This small molecule binds to this protein.
Small molecule (SMILES): O=S(=O)(c1ccc(CO)cc1)N1CCC(O)CC1

Binding-site contacts:
Ligand atom C08 contacts residue ILE173 of chain 1.A at 4.2 Å (hydrophobic).
Ligand atom C09 contacts residue ILE8 of chain 1.B at 4.1 Å (hydrophobic).
Ligand atom C09 contacts residue PRO172 of chain 1.A at 3.4 Å (hydrophobic).
Ligand atom C11 contacts residue ILE8 of chain 1.B at 3.9 Å (hydrophobic).
Ligand atom C10 contacts residue PRO172 of chain 1.A at 3.4 Å (hydrophobic).
Ligand atom C13 contacts residue ILE173 of chain 1.A at 4.4 Å (hydrophobic).
Ligand atom O15 contacts residue ILE224 of chain 1.A at 3.6 Å.
Ligand atom C14 contacts residue ILE8 of chain 1.B at 4.0 Å (hydrophobic).
Ligand atom C10 contacts residue ILE173 of chain 1.A at 3.6 Å (hydrophobic).
Ligand atom C03 contacts residue ILE173 of chain 1.A at 4.1 Å (hydrophobic).
Ligand atom C10 contacts residue LYS127 of chain 1.A at 2.9 Å.
Ligand atom C17 contacts residue PRO172 of chain 1.A at 4.4 Å (hydrophobic).
Ligand atom C09 contacts residue ILE173 of chain 1.A at 3.8 Å (hydrophobic).
Ligand atom C14 contacts residue LYS127 of chain 1.A at 1.4 Å.
Ligand atom C12 contacts residue ILE173 of chain 1.A at 4.2 Å (hydrophobic).
Ligand atom O01 contacts residue ASN47 of chain 1.A at 3.0 Å (h-bond).
Ligand atom C12 contacts residue ILE8 of chain 1.B at 3.7 Å (hydrophobic).
Ligand atom C09 contacts residue LYS127 of chain 1.A at 4.3 Å.
Ligand atom C02 contacts residue ASN47 of chain 1.A at 3.4 Å.
Ligand atom C14 contacts residue ILE173 of chain 1.A at 4.5 Å (hydrophobic).
Ligand atom C11 contacts residue LYS127 of chain 1.A at 2.5 Å.
Ligand atom C04 contacts residue ASN47 of chain 1.A at 3.5 Å.
Ligand atom C09 contacts residue ILE224 of chain 1.A at 3.8 Å (hydrophobic).
Ligand atom O15 contacts residue PRO172 of chain 1.A at 3.7 Å.
Ligand atom C16 contacts residue PRO172 of chain 1.A at 3.6 Å (hydrophobic).
Ligand atom C12 contacts residue LYS127 of chain 1.A at 3.7 Å.
Ligand atom C03 contacts residue ASN47 of chain 1.A at 2.9 Å.
Ligand atom C16 contacts residue ILE173 of chain 1.A at 4.0 Å (hydrophobic).
Ligand atom C02 contacts residue CSO43 of chain 1.A at 4.2 Å.
Ligand atom C11 contacts residue ILE173 of chain 1.A at 3.9 Å (hydrophobic).
Ligand atom O01 contacts residue CSO43 of chain 1.A at 3.7 Å.
Ligand atom C10 contacts residue GLY176 of chain 1.A at 3.9 Å.
Ligand atom C10 contacts residue ILE8 of chain 1.B at 3.8 Å (hydrophobic).
Ligand atom C13 contacts residue ILE8 of chain 1.B at 4.1 Å (hydrophobic).

Sequence of chain 1.B:
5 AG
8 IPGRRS

Sequence of chain 1.A:
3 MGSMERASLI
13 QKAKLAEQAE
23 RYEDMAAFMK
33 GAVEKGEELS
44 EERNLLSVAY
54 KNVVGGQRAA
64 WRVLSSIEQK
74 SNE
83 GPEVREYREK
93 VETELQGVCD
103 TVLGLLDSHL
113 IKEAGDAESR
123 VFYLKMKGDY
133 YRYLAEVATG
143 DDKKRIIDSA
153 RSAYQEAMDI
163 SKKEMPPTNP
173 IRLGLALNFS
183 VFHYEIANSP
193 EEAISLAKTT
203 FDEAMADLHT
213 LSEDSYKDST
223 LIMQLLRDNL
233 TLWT